Sequence of chain 1.C:
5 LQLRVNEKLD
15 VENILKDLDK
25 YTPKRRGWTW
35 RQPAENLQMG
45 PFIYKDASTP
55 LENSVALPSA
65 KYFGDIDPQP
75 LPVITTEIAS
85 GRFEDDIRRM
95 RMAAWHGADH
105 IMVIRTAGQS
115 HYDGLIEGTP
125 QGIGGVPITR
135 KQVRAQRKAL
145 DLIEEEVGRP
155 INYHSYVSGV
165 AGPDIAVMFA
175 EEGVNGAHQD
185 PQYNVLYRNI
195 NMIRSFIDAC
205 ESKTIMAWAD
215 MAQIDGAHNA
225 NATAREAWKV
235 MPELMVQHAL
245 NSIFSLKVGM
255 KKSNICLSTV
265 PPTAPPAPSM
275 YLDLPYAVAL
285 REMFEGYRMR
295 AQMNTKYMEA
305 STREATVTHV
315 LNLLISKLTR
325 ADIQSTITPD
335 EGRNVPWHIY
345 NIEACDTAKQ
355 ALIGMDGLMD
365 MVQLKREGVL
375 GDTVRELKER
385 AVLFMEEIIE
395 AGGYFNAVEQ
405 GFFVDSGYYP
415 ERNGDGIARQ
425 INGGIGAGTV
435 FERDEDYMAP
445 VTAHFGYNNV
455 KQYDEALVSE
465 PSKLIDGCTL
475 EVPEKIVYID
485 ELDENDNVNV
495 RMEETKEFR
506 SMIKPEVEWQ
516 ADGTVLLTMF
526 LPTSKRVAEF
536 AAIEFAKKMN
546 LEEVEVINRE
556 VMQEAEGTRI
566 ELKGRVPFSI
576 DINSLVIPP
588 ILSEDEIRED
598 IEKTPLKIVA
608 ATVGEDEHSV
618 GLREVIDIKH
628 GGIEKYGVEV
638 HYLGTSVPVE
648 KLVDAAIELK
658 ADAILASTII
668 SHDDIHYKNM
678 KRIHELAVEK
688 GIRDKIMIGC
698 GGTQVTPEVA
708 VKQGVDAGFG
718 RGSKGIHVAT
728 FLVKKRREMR

This small molecule binds to this protein.
Small molecule (SMILES): C[C@H]1O[C@@H](n2cnc3c(N)ncnc32)[C@H](O)[C@@H]1O

Binding-site contacts:
Ligand atom C8 contacts residue B121 of chain 1.K at 4.1 Å.
Ligand atom C6 contacts residue LEU486 of chain 1.G at 3.9 Å (hydrophobic).
Ligand atom N3 contacts residue B121 of chain 1.K at 3.2 Å.
Ligand atom C2 contacts residue LEU486 of chain 1.G at 3.2 Å (hydrophobic).
Ligand atom N1 contacts residue LEU486 of chain 1.G at 3.5 Å (h-bond).
Ligand atom O2' contacts residue GLU121 of chain 1.G at 4.1 Å.
Ligand atom C4 contacts residue B121 of chain 1.K at 3.4 Å.
Ligand atom N7 contacts residue B121 of chain 1.K at 3.9 Å.
Ligand atom O3' contacts residue B121 of chain 1.K at 3.7 Å.
Ligand atom C5' contacts residue HIS615 of chain 1.C at 4.2 Å.
Ligand atom O4' contacts residue B121 of chain 1.K at 3.2 Å (h-bond).
Ligand atom C1' contacts residue LEU486 of chain 1.G at 4.4 Å (hydrophobic).
Ligand atom C8 contacts residue LEU486 of chain 1.G at 3.4 Å (hydrophobic).
Ligand atom N1 contacts residue B121 of chain 1.K at 2.9 Å (h-bond).
Ligand atom C2 contacts residue B121 of chain 1.K at 3.2 Å.
Ligand atom O2' contacts residue LEU486 of chain 1.G at 4.1 Å.
Ligand atom C5 contacts residue B121 of chain 1.K at 3.2 Å.
Ligand atom C3' contacts residue ASP487 of chain 1.G at 3.8 Å.
Ligand atom C6 contacts residue B121 of chain 1.K at 2.9 Å.
Ligand atom C5 contacts residue LEU486 of chain 1.G at 4.0 Å (hydrophobic).
Ligand atom C3' contacts residue B121 of chain 1.K at 4.1 Å.
Ligand atom N9 contacts residue LEU486 of chain 1.G at 4.0 Å.
Ligand atom N6 contacts residue B121 of chain 1.K at 3.6 Å.
Ligand atom C5' contacts residue B121 of chain 1.K at 2.1 Å.
Ligand atom N9 contacts residue B121 of chain 1.K at 3.9 Å.
Ligand atom O3' contacts residue ASP487 of chain 1.G at 4.0 Å.
Ligand atom C4' contacts residue B121 of chain 1.K at 2.8 Å.
Ligand atom C4 contacts residue LEU486 of chain 1.G at 3.7 Å (hydrophobic).
Ligand atom N7 contacts residue LEU486 of chain 1.G at 3.7 Å.
Ligand atom N3 contacts residue LEU486 of chain 1.G at 3.3 Å (h-bond).
Ligand atom O3' contacts residue PRO124 of chain 1.G at 4.2 Å.
Ligand atom N3 contacts residue ASP487 of chain 1.G at 4.1 Å.
Ligand atom C2' contacts residue LEU486 of chain 1.G at 4.2 Å (hydrophobic).
Ligand atom C1' contacts residue B121 of chain 1.K at 4.2 Å.

Sequence of chain 1.G:
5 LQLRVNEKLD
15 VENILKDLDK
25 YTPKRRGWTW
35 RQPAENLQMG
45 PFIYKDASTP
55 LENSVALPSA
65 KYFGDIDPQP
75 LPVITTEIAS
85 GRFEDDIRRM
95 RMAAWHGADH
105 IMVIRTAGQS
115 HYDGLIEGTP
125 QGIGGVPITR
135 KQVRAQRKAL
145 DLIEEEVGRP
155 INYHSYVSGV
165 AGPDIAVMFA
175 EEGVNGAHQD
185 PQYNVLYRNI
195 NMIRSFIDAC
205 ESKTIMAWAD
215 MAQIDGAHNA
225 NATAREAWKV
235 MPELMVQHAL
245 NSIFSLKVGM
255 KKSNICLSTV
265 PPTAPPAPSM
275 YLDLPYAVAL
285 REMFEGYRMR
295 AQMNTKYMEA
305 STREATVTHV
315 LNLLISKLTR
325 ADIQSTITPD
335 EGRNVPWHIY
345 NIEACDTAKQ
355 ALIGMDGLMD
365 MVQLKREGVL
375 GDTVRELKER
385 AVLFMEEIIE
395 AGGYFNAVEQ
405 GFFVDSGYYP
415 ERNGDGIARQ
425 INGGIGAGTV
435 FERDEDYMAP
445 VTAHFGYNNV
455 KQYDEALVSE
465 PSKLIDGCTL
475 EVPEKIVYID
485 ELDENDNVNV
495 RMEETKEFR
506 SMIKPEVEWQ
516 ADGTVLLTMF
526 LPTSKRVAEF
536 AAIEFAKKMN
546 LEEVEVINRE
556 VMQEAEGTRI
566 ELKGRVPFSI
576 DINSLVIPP